Binding-site contacts:
Ligand atom C8 contacts residue TYR442 of chain 1.A at 3.7 Å (hydrophobic).
Ligand atom C1 contacts residue ASP226 of chain 1.A at 3.7 Å.
Ligand atom C6 contacts residue HIS438 of chain 1.A at 3.4 Å.
Ligand atom N2 contacts residue ASN267 of chain 1.A at 2.9 Å (h-bond).
Ligand atom C3 contacts residue ASN267 of chain 1.A at 3.8 Å.
Ligand atom O5 contacts residue ASN267 of chain 1.A at 2.3 Å (h-bond).
Ligand atom N2 contacts residue ASP226 of chain 1.A at 3.1 Å (salt-bridge).
Ligand atom C4 contacts residue ASN440 of chain 1.A at 3.7 Å.
Ligand atom C1 contacts residue ASN267 of chain 1.A at 1.4 Å.
Ligand atom C3 contacts residue ASP226 of chain 1.A at 3.9 Å.
Ligand atom O6 contacts residue ASN440 of chain 1.A at 3.7 Å.
Ligand atom O7 contacts residue ASN440 of chain 1.A at 2.8 Å (h-bond).
Ligand atom C6 contacts residue ASP436 of chain 1.A at 3.8 Å.
Ligand atom C2 contacts residue ASN440 of chain 1.A at 3.6 Å.
Ligand atom C7 contacts residue ASN440 of chain 1.A at 3.9 Å.
Ligand atom C8 contacts residue LYS200 of chain 1.A at 3.8 Å.
Ligand atom C5 contacts residue ASN267 of chain 1.A at 3.6 Å.
Ligand atom O7 contacts residue TYR442 of chain 1.A at 3.6 Å.
Ligand atom O6 contacts residue HIS438 of chain 1.A at 4.0 Å.
Ligand atom C7 contacts residue ASN267 of chain 1.A at 3.6 Å.
Ligand atom C6 contacts residue SER439 of chain 1.A at 4.0 Å.
Ligand atom C7 contacts residue PHE441 of chain 1.A at 3.9 Å (hydrophobic).
Ligand atom C7 contacts residue LYS200 of chain 1.A at 4.0 Å.
Ligand atom N2 contacts residue SER228 of chain 1.A at 3.9 Å.
Ligand atom O6 contacts residue ASP436 of chain 1.A at 2.9 Å (salt-bridge).
Ligand atom O7 contacts residue LEU224 of chain 1.A at 3.5 Å.
Ligand atom O4 contacts residue PHE202 of chain 1.A at 3.7 Å.
Ligand atom C2 contacts residue ASP226 of chain 1.A at 3.8 Å.
Ligand atom O6 contacts residue HIS438 of chain 1.A at 3.7 Å.
Ligand atom O7 contacts residue ASN267 of chain 1.A at 3.8 Å.
Ligand atom O7 contacts residue LYS200 of chain 1.A at 3.3 Å (salt-bridge).
Ligand atom C8 contacts residue SER204 of chain 1.A at 3.5 Å.
Ligand atom C8 contacts residue TYR265 of chain 1.A at 3.6 Å (hydrophobic).
Ligand atom C2 contacts residue ASN267 of chain 1.A at 2.4 Å.
Ligand atom O7 contacts residue PHE441 of chain 1.A at 3.0 Å (h-bond).
Ligand atom C8 contacts residue SER228 of chain 1.A at 3.7 Å.
Ligand atom C8 contacts residue LEU224 of chain 1.A at 3.7 Å (hydrophobic).
Ligand atom C7 contacts residue TYR442 of chain 1.A at 3.8 Å (hydrophobic).
Ligand atom C7 contacts residue LEU224 of chain 1.A at 3.5 Å (hydrophobic).
Ligand atom C6 contacts residue HIS438 of chain 1.A at 3.4 Å.

The protein below binds the small molecule below.
Small molecule (SMILES): CC(=O)N[C@H]1[C@H](O[C@H]2[C@H](O)[C@@H](NC(C)=O)CO[C@@H]2CO)O[C@H](CO)[C@@H](O[C@@H]2O[C@H](CO[C@H]3O[C@H](CO)[C@@H](O)[C@H](O)[C@@H]3O)[C@@H](O)[C@H](O[C@H]3O[C@H](CO)[C@@H](O)[C@H](O)[C@@H]3O)[C@@H]2O)[C@@H]1O

Sequence of chain 1.A:
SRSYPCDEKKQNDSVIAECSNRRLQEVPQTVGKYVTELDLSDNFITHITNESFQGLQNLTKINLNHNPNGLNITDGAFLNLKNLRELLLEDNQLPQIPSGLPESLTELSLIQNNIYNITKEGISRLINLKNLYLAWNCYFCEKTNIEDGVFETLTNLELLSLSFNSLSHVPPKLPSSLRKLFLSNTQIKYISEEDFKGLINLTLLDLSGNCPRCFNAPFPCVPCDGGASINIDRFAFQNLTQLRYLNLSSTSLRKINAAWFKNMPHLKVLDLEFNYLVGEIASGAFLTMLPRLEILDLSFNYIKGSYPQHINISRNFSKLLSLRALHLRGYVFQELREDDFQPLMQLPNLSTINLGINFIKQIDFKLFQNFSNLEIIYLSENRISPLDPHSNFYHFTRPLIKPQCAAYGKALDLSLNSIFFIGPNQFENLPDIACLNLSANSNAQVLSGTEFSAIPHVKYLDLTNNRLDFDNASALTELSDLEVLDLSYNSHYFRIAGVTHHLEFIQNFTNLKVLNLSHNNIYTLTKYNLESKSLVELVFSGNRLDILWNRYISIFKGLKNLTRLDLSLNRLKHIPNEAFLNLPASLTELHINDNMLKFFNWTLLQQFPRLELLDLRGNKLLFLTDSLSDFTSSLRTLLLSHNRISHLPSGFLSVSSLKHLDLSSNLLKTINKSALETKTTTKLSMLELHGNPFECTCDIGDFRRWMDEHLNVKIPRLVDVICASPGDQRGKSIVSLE